Sequence of chain 1.C:
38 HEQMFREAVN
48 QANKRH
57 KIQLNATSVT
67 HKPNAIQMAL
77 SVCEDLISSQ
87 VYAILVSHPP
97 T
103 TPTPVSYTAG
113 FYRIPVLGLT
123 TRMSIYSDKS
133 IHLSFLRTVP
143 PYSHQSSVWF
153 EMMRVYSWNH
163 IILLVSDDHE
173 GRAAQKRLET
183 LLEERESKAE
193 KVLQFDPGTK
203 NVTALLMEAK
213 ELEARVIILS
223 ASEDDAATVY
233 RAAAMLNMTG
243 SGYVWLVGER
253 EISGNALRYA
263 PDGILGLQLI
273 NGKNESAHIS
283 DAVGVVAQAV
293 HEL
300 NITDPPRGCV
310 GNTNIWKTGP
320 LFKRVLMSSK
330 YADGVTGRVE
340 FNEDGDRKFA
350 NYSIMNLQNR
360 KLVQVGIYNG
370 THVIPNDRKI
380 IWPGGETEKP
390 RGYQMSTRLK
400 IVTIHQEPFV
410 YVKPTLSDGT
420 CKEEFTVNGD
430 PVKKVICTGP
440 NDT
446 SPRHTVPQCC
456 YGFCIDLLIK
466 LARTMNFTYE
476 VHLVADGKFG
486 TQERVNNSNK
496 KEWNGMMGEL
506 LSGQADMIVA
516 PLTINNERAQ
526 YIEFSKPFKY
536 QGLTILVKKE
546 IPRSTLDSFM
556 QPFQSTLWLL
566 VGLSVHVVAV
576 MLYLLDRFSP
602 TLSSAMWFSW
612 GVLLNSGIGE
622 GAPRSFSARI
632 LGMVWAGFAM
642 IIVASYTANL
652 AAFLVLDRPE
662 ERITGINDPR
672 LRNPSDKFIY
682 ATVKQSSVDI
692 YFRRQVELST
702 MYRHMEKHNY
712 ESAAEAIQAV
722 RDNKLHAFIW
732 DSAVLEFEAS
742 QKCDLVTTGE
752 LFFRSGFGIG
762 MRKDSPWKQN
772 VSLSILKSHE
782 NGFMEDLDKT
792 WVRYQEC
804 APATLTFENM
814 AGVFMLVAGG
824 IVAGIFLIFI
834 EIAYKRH

Binding-site contacts:
Ligand atom CA contacts residue SER687 of chain 1.C at 4.3 Å.
Ligand atom N contacts residue PRO516 of chain 1.C at 4.1 Å.
Ligand atom OXT contacts residue PHE484 of chain 1.C at 3.6 Å.
Ligand atom O contacts residue ARG523 of chain 1.C at 3.9 Å.
Ligand atom N contacts residue TRP731 of chain 1.C at 4.3 Å.
Ligand atom N contacts residue ASP732 of chain 1.C at 2.3 Å (salt-bridge).
Ligand atom CA contacts residue SER688 of chain 1.C at 3.5 Å.
Ligand atom C contacts residue ARG523 of chain 1.C at 3.4 Å.
Ligand atom OXT contacts residue ARG523 of chain 1.C at 2.3 Å (salt-bridge).
Ligand atom CA contacts residue PHE484 of chain 1.C at 3.5 Å (hydrophobic).
Ligand atom C contacts residue THR518 of chain 1.C at 3.1 Å.
Ligand atom O contacts residue PRO516 of chain 1.C at 3.5 Å (h-bond).
Ligand atom N contacts residue PHE484 of chain 1.C at 3.4 Å.
Ligand atom C contacts residue SER688 of chain 1.C at 3.4 Å.
Ligand atom OXT contacts residue SER688 of chain 1.C at 2.8 Å (h-bond).
Ligand atom O contacts residue THR518 of chain 1.C at 2.6 Å (h-bond).
Ligand atom CA contacts residue THR518 of chain 1.C at 3.2 Å.
Ligand atom OXT contacts residue SER687 of chain 1.C at 3.8 Å.
Ligand atom OXT contacts residue THR518 of chain 1.C at 3.8 Å.
Ligand atom O contacts residue SER688 of chain 1.C at 4.3 Å.
Ligand atom N contacts residue THR518 of chain 1.C at 2.9 Å (h-bond).
Ligand atom CA contacts residue TRP731 of chain 1.C at 4.1 Å (hydrophobic).
Ligand atom CA contacts residue ASP732 of chain 1.C at 3.6 Å.
Ligand atom N contacts residue PHE758 of chain 1.C at 4.4 Å.
Ligand atom O contacts residue LEU517 of chain 1.C at 3.5 Å.
Ligand atom C contacts residue PRO516 of chain 1.C at 4.5 Å (hydrophobic).
Ligand atom C contacts residue PHE484 of chain 1.C at 3.1 Å (hydrophobic).
Ligand atom O contacts residue PHE484 of chain 1.C at 3.1 Å.

A small-molecule ligand and the protein it binds are described below.
Small molecule (SMILES): NCC(=O)O